This small molecule binds to this protein.
Small molecule (SMILES): Nc1ccn([C@H]2C[C@H](O)[C@@H](COP(=O)(O)O)O2)c(=O)n1

Binding-site contacts:
Ligand atom C5' contacts residue DA1 of chain 1.HC at 4.4 Å.
Ligand atom C3' contacts residue DA1 of chain 1.HC at 2.6 Å.
Ligand atom C2' contacts residue DA1 of chain 1.HC at 3.1 Å.
Ligand atom O3' contacts residue PRO205 of chain 1.M at 4.2 Å.
Ligand atom O5' contacts residue DA1 of chain 1.HC at 4.3 Å.
Ligand atom O3' contacts residue DA1 of chain 1.HC at 1.6 Å.
Ligand atom C4' contacts residue DA1 of chain 1.HC at 3.9 Å.
Ligand atom C5' contacts residue PRO205 of chain 1.M at 4.5 Å (hydrophobic).

Sequence of chain 1.M:
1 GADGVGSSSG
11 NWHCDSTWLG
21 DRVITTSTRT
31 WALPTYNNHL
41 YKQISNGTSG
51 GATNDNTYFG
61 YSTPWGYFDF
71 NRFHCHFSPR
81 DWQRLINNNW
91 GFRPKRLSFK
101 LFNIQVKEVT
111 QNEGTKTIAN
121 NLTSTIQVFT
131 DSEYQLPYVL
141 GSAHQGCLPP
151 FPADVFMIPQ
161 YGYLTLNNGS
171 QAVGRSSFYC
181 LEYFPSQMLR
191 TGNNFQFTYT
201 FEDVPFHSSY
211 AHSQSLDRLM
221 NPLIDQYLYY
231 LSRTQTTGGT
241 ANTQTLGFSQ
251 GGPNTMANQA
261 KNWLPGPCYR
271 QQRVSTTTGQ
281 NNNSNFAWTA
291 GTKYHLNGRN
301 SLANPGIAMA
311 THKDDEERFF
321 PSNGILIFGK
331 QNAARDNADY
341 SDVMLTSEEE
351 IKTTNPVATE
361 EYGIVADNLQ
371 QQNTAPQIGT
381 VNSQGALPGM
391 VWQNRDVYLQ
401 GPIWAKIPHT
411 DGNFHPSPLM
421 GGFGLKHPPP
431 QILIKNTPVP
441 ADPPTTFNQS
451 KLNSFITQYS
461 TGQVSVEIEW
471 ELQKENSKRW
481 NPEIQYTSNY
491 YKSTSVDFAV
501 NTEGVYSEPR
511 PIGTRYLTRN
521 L